Sequence of chain 1.A:
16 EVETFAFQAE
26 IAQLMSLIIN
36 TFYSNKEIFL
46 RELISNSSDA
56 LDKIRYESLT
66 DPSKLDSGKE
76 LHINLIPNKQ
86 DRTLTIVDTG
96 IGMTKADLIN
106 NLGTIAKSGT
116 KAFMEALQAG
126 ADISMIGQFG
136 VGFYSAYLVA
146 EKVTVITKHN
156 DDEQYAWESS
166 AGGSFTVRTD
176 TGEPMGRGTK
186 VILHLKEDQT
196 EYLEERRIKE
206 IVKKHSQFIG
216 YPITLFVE

Binding-site contacts:
Ligand atom O29 contacts residue ASN51 of chain 1.A at 3.7 Å.
Ligand atom C11 contacts residue ASN51 of chain 1.A at 3.5 Å.
Ligand atom C1 contacts residue GLY108 of chain 1.A at 3.1 Å.
Ligand atom N18 contacts residue MET98 of chain 1.A at 3.4 Å.
Ligand atom N20 contacts residue ALA55 of chain 1.A at 3.7 Å.
Ligand atom N18 contacts residue ALA55 of chain 1.A at 3.8 Å.
Ligand atom C13 contacts residue LEU107 of chain 1.A at 3.5 Å (hydrophobic).
Ligand atom C12 contacts residue LEU107 of chain 1.A at 3.8 Å (hydrophobic).
Ligand atom N6 contacts residue GLY135 of chain 1.A at 3.2 Å (h-bond).
Ligand atom O5 contacts residue GLY135 of chain 1.A at 3.5 Å (h-bond).
Ligand atom C4 contacts residue THR109 of chain 1.A at 3.5 Å.
Ligand atom N18 contacts residue GLY97 of chain 1.A at 2.9 Å (h-bond).
Ligand atom C12 contacts residue THR109 of chain 1.A at 3.8 Å.
Ligand atom O33 contacts residue ASP93 of chain 1.A at 2.8 Å (salt-bridge).
Ligand atom C10 contacts residue ASN51 of chain 1.A at 3.8 Å.
Ligand atom O33 contacts residue ALA55 of chain 1.A at 3.1 Å.
Ligand atom C27 contacts residue PHE138 of chain 1.A at 3.5 Å (hydrophobic).
Ligand atom O5 contacts residue THR109 of chain 1.A at 2.9 Å.
Ligand atom O5 contacts residue GLY108 of chain 1.A at 3.8 Å.
Ligand atom C32 contacts residue ASP93 of chain 1.A at 3.6 Å.
Ligand atom C31 contacts residue ASP93 of chain 1.A at 3.6 Å.
Ligand atom C26 contacts residue LEU107 of chain 1.A at 3.6 Å (hydrophobic).
Ligand atom N20 contacts residue GLY97 of chain 1.A at 3.7 Å.
Ligand atom C25 contacts residue ASN51 of chain 1.A at 3.7 Å.
Ligand atom C8 contacts residue ASN51 of chain 1.A at 3.6 Å.
Ligand atom C4 contacts residue GLY108 of chain 1.A at 3.8 Å.
Ligand atom O5 contacts residue ILE110 of chain 1.A at 2.9 Å (h-bond).
Ligand atom N20 contacts residue THR184 of chain 1.A at 3.5 Å (h-bond).
Ligand atom N20 contacts residue MET98 of chain 1.A at 3.6 Å.
Ligand atom C12 contacts residue GLY108 of chain 1.A at 3.5 Å.
Ligand atom C31 contacts residue ASN51 of chain 1.A at 3.8 Å.
Ligand atom C27 contacts residue LEU107 of chain 1.A at 3.8 Å (hydrophobic).
Ligand atom C28 contacts residue ASN51 of chain 1.A at 3.6 Å.
Ligand atom N18 contacts residue ILE96 of chain 1.A at 3.8 Å.
Ligand atom N6 contacts residue THR109 of chain 1.A at 3.2 Å.
Ligand atom C4 contacts residue GLY135 of chain 1.A at 3.7 Å.
Ligand atom O29 contacts residue VAL186 of chain 1.A at 3.5 Å.
Ligand atom C26 contacts residue PHE138 of chain 1.A at 3.7 Å (hydrophobic).
Ligand atom C25 contacts residue PHE138 of chain 1.A at 3.6 Å (hydrophobic).
Ligand atom C26 contacts residue ASN51 of chain 1.A at 3.6 Å.

This small molecule binds to this protein.
Small molecule (SMILES): CCOC(=O)NCc1ccc(-n2c(S)nnc2-c2cc(C(C)C)c(O)cc2O)cc1